This protein binds this small molecule.
Small molecule (SMILES): N[C@@H](CS)C(=O)O

Sequence of chain 10.A:
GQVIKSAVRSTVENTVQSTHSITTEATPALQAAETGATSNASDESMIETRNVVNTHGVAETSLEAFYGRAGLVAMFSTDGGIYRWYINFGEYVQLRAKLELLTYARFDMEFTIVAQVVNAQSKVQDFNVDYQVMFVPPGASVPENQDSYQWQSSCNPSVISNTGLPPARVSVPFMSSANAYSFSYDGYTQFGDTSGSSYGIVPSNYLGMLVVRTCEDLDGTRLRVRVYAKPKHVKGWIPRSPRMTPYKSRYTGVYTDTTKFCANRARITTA

Sequence of chain 9.A:
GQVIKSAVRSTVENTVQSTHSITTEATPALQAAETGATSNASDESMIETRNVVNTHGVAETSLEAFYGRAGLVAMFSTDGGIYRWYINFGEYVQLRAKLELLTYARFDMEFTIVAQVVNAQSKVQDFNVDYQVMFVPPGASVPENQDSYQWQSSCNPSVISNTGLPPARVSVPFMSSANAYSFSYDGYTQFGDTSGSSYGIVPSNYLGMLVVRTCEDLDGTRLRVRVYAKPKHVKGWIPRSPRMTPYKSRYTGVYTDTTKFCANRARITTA

Binding-site contacts:
Ligand atom SG contacts residue GLY1 of chain 10.E at 4.2 Å.
Ligand atom CB contacts residue GLU239 of chain 10.C at 4.0 Å.
Ligand atom SG contacts residue GLU239 of chain 10.C at 4.3 Å.
Ligand atom CA contacts residue SER151 of chain 9.A at 4.0 Å.
Ligand atom CB contacts residue MET78 of chain 10.A at 3.9 Å (hydrophobic).
Ligand atom C contacts residue GLY1 of chain 10.E at 1.3 Å.
Ligand atom SG contacts residue TYR95 of chain 10.A at 3.8 Å.
Ligand atom N contacts residue GLY1 of chain 10.E at 3.7 Å.
Ligand atom O contacts residue LEU75 of chain 10.A at 4.4 Å.
Ligand atom N contacts residue GLU239 of chain 10.C at 3.0 Å (salt-bridge).
Ligand atom O contacts residue TYR152 of chain 9.A at 3.6 Å.
Ligand atom N contacts residue TYR152 of chain 9.A at 3.5 Å.
Ligand atom C contacts residue ASP150 of chain 9.A at 3.8 Å.
Ligand atom C contacts residue TYR152 of chain 9.A at 3.6 Å (hydrophobic).
Ligand atom CA contacts residue TYR152 of chain 9.A at 3.8 Å (hydrophobic).
Ligand atom N contacts residue GLN155 of chain 9.A at 4.3 Å.
Ligand atom CB contacts residue ASP150 of chain 9.A at 3.6 Å.
Ligand atom CA contacts residue GLY1 of chain 10.E at 2.4 Å.
Ligand atom O contacts residue GLN155 of chain 9.A at 3.0 Å (h-bond).
Ligand atom CA contacts residue GLU239 of chain 10.C at 3.9 Å.
Ligand atom CA contacts residue ASP150 of chain 9.A at 3.3 Å.
Ligand atom CB contacts residue GLY1 of chain 10.E at 3.1 Å.
Ligand atom C contacts residue GLN155 of chain 9.A at 4.2 Å.
Ligand atom N contacts residue ASP150 of chain 9.A at 4.4 Å.
Ligand atom C contacts residue MET78 of chain 10.A at 4.2 Å (hydrophobic).
Ligand atom SG contacts residue GLY240 of chain 10.C at 4.0 Å.
Ligand atom N contacts residue GLN238 of chain 10.C at 3.8 Å.
Ligand atom O contacts residue GLY1 of chain 10.E at 2.2 Å (h-bond).
Ligand atom SG contacts residue ALA241 of chain 10.C at 3.5 Å (h-bond).
Ligand atom C contacts residue SER151 of chain 9.A at 3.9 Å.
Ligand atom C contacts residue TYR95 of chain 10.A at 4.5 Å (hydrophobic).
Ligand atom SG contacts residue MET78 of chain 10.A at 3.8 Å.
Ligand atom O contacts residue TYR95 of chain 10.A at 3.6 Å.

Sequence of chain 10.C:
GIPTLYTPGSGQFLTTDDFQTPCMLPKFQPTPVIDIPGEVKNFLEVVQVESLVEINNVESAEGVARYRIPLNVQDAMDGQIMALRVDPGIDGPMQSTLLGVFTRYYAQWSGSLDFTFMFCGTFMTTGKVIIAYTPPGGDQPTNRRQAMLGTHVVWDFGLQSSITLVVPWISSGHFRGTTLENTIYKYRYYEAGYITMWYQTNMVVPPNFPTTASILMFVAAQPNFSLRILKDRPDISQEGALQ